Sequence of chain 1.A:
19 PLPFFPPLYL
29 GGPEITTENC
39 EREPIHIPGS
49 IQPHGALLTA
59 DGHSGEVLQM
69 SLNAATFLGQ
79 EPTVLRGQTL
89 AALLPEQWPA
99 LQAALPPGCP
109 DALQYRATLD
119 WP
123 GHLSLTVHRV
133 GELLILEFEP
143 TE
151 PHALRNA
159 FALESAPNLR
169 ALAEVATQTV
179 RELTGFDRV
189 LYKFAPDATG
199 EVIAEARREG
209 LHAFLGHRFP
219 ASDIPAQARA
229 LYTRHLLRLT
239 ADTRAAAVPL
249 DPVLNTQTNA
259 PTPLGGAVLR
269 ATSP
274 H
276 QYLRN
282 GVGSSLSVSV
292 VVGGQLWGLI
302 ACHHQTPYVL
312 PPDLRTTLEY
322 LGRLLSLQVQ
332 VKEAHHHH

Binding-site contacts:
Ligand atom O1A contacts residue SER288 of chain 1.A at 3.2 Å (h-bond).
Ligand atom CHA contacts residue HIS274 of chain 1.A at 3.4 Å.
Ligand atom O1D contacts residue THR270 of chain 1.A at 3.6 Å.
Ligand atom CAD contacts residue TYR230 of chain 1.A at 3.3 Å (hydrophobic).
Ligand atom CMD contacts residue GLU41 of chain 1.A at 3.4 Å.
Ligand atom CAA contacts residue TYR230 of chain 1.A at 3.3 Å (hydrophobic).
Ligand atom CAC contacts residue MSE273 of chain 1.A at 3.3 Å.
Ligand atom CBA contacts residue SER288 of chain 1.A at 2.6 Å.
Ligand atom CBC contacts residue CYS38 of chain 1.A at 1.8 Å (hydrophobic).
Ligand atom C4A contacts residue ILE222 of chain 1.A at 3.5 Å (hydrophobic).
Ligand atom C4A contacts residue HIS274 of chain 1.A at 3.6 Å.
Ligand atom C1C contacts residue ASP221 of chain 1.A at 3.6 Å.
Ligand atom CBD contacts residue TYR230 of chain 1.A at 3.3 Å (hydrophobic).
Ligand atom C2A contacts residue HIS274 of chain 1.A at 3.5 Å.
Ligand atom CGA contacts residue SER288 of chain 1.A at 3.2 Å.
Ligand atom C3C contacts residue CYS38 of chain 1.A at 3.6 Å (hydrophobic).
Ligand atom NA contacts residue ILE222 of chain 1.A at 3.6 Å.
Ligand atom C1C contacts residue SER220 of chain 1.A at 3.6 Å.
Ligand atom CGA contacts residue HIS274 of chain 1.A at 3.6 Å.
Ligand atom CGA contacts residue SER286 of chain 1.A at 3.6 Å.
Ligand atom CGD contacts residue TYR230 of chain 1.A at 3.4 Å (hydrophobic).
Ligand atom OB contacts residue HIS304 of chain 1.A at 2.6 Å.
Ligand atom NA contacts residue ASP221 of chain 1.A at 3.0 Å (salt-bridge).
Ligand atom O1D contacts residue ARG268 of chain 1.A at 2.8 Å (salt-bridge).
Ligand atom O2A contacts residue HIS274 of chain 1.A at 2.7 Å (h-bond).
Ligand atom NA contacts residue HIS274 of chain 1.A at 3.3 Å (h-bond).
Ligand atom O1D contacts residue SER271 of chain 1.A at 3.0 Å (h-bond).
Ligand atom ND contacts residue ASP221 of chain 1.A at 3.1 Å (salt-bridge).
Ligand atom CMD contacts residue SER271 of chain 1.A at 3.3 Å.
Ligand atom O2D contacts residue TYR230 of chain 1.A at 2.7 Å (h-bond).
Ligand atom C1D contacts residue PRO223 of chain 1.A at 3.5 Å (hydrophobic).
Ligand atom CGD contacts residue ARG268 of chain 1.A at 3.4 Å.
Ligand atom C1A contacts residue HIS274 of chain 1.A at 3.2 Å.
Ligand atom OC contacts residue ASP221 of chain 1.A at 2.9 Å (salt-bridge).
Ligand atom O2A contacts residue SER286 of chain 1.A at 3.5 Å (h-bond).
Ligand atom NC contacts residue ASP221 of chain 1.A at 2.9 Å (salt-bridge).
Ligand atom O1A contacts residue SER286 of chain 1.A at 2.9 Å (h-bond).
Ligand atom CBB contacts residue PHE212 of chain 1.A at 3.4 Å (hydrophobic).
Ligand atom O2D contacts residue ARG268 of chain 1.A at 2.7 Å (salt-bridge).
Ligand atom CAC contacts residue CYS38 of chain 1.A at 2.7 Å (hydrophobic).

A protein and the small-molecule ligand that binds it are described below.
Small molecule (SMILES): C=CC1=C(C)/C(=C/c2[nH]c(/C=C3\N=C(/C=C4\NC(=O)C(C)=C4C=C)C(C)=C3CCC(=O)O)c(CCC(=O)O)c2C)NC1=O